Binding-site contacts:
Ligand atom O6 contacts residue GLU271 of chain 1.B at 2.6 Å (salt-bridge).
Ligand atom O5 contacts residue ASN181 of chain 1.B at 2.5 Å (h-bond).
Ligand atom C8 contacts residue PHE184 of chain 1.B at 3.6 Å (hydrophobic).
Ligand atom N2 contacts residue THR183 of chain 1.B at 3.9 Å.
Ligand atom C4 contacts residue ASN181 of chain 1.B at 4.3 Å.
Ligand atom C8 contacts residue THR183 of chain 1.B at 4.4 Å.
Ligand atom N2 contacts residue ASN181 of chain 1.B at 2.9 Å (h-bond).
Ligand atom C7 contacts residue ASN234 of chain 1.B at 3.9 Å.
Ligand atom C3 contacts residue GLU294 of chain 1.B at 3.9 Å.
Ligand atom O4 contacts residue GLU294 of chain 1.B at 3.4 Å (salt-bridge).
Ligand atom C8 contacts residue ASN181 of chain 1.B at 4.5 Å.
Ligand atom C5 contacts residue GLN270 of chain 1.B at 4.3 Å.
Ligand atom O7 contacts residue ASN234 of chain 1.B at 3.5 Å (h-bond).
Ligand atom O7 contacts residue ASN181 of chain 1.B at 3.6 Å (h-bond).
Ligand atom C3 contacts residue ASN181 of chain 1.B at 3.8 Å.
Ligand atom C1 contacts residue ASN181 of chain 1.B at 1.4 Å.
Ligand atom C6 contacts residue GLN270 of chain 1.B at 3.9 Å.
Ligand atom O3 contacts residue GLU294 of chain 1.B at 3.9 Å.
Ligand atom C1 contacts residue THR183 of chain 1.B at 3.4 Å.
Ligand atom O5 contacts residue GLN270 of chain 1.B at 3.5 Å.
Ligand atom C5 contacts residue ASN181 of chain 1.B at 3.7 Å.
Ligand atom C5 contacts residue THR183 of chain 1.B at 3.5 Å.
Ligand atom C1 contacts residue GLN270 of chain 1.B at 4.1 Å.
Ligand atom C4 contacts residue THR183 of chain 1.B at 4.2 Å.
Ligand atom O5 contacts residue THR183 of chain 1.B at 3.8 Å.
Ligand atom C2 contacts residue ASN181 of chain 1.B at 2.4 Å.
Ligand atom C3 contacts residue THR183 of chain 1.B at 3.8 Å.
Ligand atom O6 contacts residue GLN270 of chain 1.B at 3.6 Å.
Ligand atom C6 contacts residue GLU271 of chain 1.B at 3.2 Å.
Ligand atom C7 contacts residue ASN181 of chain 1.B at 3.4 Å.
Ligand atom C8 contacts residue ASN234 of chain 1.B at 3.4 Å.
Ligand atom C4 contacts residue GLU294 of chain 1.B at 4.2 Å.
Ligand atom N2 contacts residue GLU271 of chain 1.B at 4.5 Å.
Ligand atom C7 contacts residue THR183 of chain 1.B at 4.4 Å.
Ligand atom C1 contacts residue GLU271 of chain 1.B at 4.4 Å.
Ligand atom C2 contacts residue THR183 of chain 1.B at 3.9 Å.
Ligand atom C8 contacts residue TYR292 of chain 1.B at 3.5 Å (hydrophobic).
Ligand atom O7 contacts residue THR183 of chain 1.B at 4.0 Å.

This protein binds this small molecule.
Small molecule (SMILES): CC(=O)N[C@H]1[C@H](O[C@H]2[C@H](O)[C@@H](NC(C)=O)CO[C@@H]2CO)O[C@H](CO)[C@@H](O)[C@@H]1O

Sequence of chain 1.B:
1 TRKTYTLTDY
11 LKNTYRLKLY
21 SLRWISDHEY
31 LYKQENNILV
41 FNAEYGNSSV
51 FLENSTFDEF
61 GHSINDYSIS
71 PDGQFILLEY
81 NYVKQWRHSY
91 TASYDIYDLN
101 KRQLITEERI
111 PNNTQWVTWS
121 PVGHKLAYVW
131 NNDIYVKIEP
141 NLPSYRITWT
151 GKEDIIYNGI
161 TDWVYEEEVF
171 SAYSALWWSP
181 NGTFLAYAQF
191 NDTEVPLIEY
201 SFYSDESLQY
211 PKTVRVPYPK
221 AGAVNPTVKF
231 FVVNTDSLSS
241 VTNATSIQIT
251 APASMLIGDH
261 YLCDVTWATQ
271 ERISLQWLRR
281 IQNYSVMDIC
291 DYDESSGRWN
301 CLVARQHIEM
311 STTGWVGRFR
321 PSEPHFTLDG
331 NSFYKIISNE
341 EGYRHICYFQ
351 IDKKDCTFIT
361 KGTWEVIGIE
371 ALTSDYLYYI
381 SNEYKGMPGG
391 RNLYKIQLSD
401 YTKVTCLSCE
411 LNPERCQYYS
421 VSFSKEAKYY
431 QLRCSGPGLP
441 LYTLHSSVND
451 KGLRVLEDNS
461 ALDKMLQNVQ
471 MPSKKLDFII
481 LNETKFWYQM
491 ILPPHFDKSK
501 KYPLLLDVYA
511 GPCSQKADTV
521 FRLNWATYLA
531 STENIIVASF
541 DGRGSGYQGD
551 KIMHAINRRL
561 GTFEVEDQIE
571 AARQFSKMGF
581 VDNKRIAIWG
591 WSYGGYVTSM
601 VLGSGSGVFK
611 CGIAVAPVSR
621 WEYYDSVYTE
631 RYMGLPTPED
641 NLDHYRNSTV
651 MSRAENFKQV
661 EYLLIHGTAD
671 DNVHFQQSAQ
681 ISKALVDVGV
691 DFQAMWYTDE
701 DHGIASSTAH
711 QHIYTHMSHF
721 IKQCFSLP